Sequence of chain 1.B:
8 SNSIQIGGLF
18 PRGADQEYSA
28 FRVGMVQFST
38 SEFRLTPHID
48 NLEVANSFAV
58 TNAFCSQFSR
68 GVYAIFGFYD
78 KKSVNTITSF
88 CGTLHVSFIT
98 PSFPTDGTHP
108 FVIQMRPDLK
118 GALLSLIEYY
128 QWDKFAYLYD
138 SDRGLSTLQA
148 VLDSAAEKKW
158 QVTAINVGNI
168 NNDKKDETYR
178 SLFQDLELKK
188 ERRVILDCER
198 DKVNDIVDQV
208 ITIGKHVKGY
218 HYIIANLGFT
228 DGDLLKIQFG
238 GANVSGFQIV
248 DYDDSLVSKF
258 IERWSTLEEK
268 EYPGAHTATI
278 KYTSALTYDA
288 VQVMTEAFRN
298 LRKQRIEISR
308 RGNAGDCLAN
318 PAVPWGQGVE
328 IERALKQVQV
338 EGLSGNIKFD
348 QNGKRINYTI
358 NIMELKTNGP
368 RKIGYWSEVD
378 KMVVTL

A small-molecule ligand and the protein it binds are described below.
Small molecule (SMILES): CC(=O)N[C@H]1[C@H](O[C@H]2[C@H](O)[C@@H](NC(C)=O)CO[C@@H]2CO)O[C@H](CO)[C@@H](O)[C@@H]1O

Binding-site contacts:
Ligand atom N2 contacts residue HIS218 of chain 1.B at 4.5 Å.
Ligand atom O7 contacts residue ARG190 of chain 1.B at 3.1 Å (salt-bridge).
Ligand atom C4 contacts residue ASN240 of chain 1.B at 4.1 Å.
Ligand atom C7 contacts residue LYS215 of chain 1.B at 4.4 Å.
Ligand atom C7 contacts residue GLY216 of chain 1.B at 4.3 Å.
Ligand atom C2 contacts residue HIS218 of chain 1.B at 4.4 Å.
Ligand atom C8 contacts residue GLY216 of chain 1.B at 2.8 Å.
Ligand atom C7 contacts residue ARG190 of chain 1.B at 4.0 Å.
Ligand atom N2 contacts residue ASN240 of chain 1.B at 2.8 Å (h-bond).
Ligand atom O7 contacts residue HIS218 of chain 1.B at 3.6 Å.
Ligand atom C8 contacts residue ARG190 of chain 1.B at 4.3 Å.
Ligand atom O3 contacts residue ARG190 of chain 1.B at 3.6 Å.
Ligand atom C8 contacts residue TYR217 of chain 1.B at 4.0 Å (hydrophobic).
Ligand atom O7 contacts residue ASN240 of chain 1.B at 3.7 Å.
Ligand atom C8 contacts residue HIS218 of chain 1.B at 4.2 Å.
Ligand atom C2 contacts residue ASN240 of chain 1.B at 2.3 Å.
Ligand atom O5 contacts residue ASN240 of chain 1.B at 2.4 Å (h-bond).
Ligand atom C1 contacts residue ASN240 of chain 1.B at 1.4 Å.
Ligand atom O7 contacts residue LYS215 of chain 1.B at 4.4 Å.
Ligand atom C3 contacts residue ASN240 of chain 1.B at 3.7 Å.
Ligand atom O7 contacts residue TRP129 of chain 1.B at 4.5 Å.
Ligand atom C1 contacts residue HIS218 of chain 1.B at 4.3 Å.
Ligand atom C7 contacts residue HIS218 of chain 1.B at 3.8 Å.
Ligand atom C5 contacts residue ASN240 of chain 1.B at 3.7 Å.
Ligand atom C7 contacts residue ASN240 of chain 1.B at 3.5 Å.
Ligand atom C8 contacts residue LYS215 of chain 1.B at 3.3 Å.